Binding-site contacts:
Ligand atom C11 contacts residue ILE93 of chain 1.A at 4.1 Å (hydrophobic).
Ligand atom C7 contacts residue ALA317 of chain 1.A at 3.7 Å (hydrophobic).
Ligand atom C10 contacts residue ARG114 of chain 1.A at 3.9 Å.
Ligand atom C7 contacts residue VAL308 of chain 1.B at 3.8 Å (hydrophobic).
Ligand atom O13 contacts residue CYS44 of chain 1.A at 3.6 Å.
Ligand atom C2 contacts residue GLY292 of chain 1.A at 3.5 Å.
Ligand atom C1 contacts residue TYR92 of chain 1.A at 3.6 Å (hydrophobic).
Ligand atom C4 contacts residue MET140 of chain 1.A at 4.1 Å (hydrophobic).
Ligand atom O14 contacts residue LEU109 of chain 1.A at 4.1 Å.
Ligand atom C5 contacts residue GLY292 of chain 1.A at 4.2 Å.
Ligand atom O14 contacts residue ARG114 of chain 1.A at 3.5 Å.
Ligand atom O14 contacts residue LYS283 of chain 1.B at 2.7 Å (salt-bridge).
Ligand atom C9 contacts residue THR309 of chain 1.B at 3.7 Å.
Ligand atom C2 contacts residue VAL293 of chain 1.A at 3.8 Å (hydrophobic).
Ligand atom C6 contacts residue ALA317 of chain 1.A at 4.2 Å (hydrophobic).
Ligand atom C1 contacts residue MET140 of chain 1.A at 4.0 Å (hydrophobic).
Ligand atom C1 contacts residue HIS66 of chain 1.A at 3.4 Å.
Ligand atom C2 contacts residue THR46 of chain 1.A at 3.2 Å.
Ligand atom C3 contacts residue MET140 of chain 1.A at 4.3 Å (hydrophobic).
Ligand atom C1 contacts residue THR46 of chain 1.A at 3.5 Å.
Ligand atom C2 contacts residue ZN1 of chain 1.D at 3.7 Å.
Ligand atom C3 contacts residue VAL293 of chain 1.A at 3.8 Å (hydrophobic).
Ligand atom O13 contacts residue HIS66 of chain 1.A at 2.4 Å (h-bond).
Ligand atom O15 contacts residue LYS283 of chain 1.B at 3.2 Å (salt-bridge).
Ligand atom O13 contacts residue ZN1 of chain 1.D at 2.0 Å.
Ligand atom C12 contacts residue GLN111 of chain 1.A at 3.7 Å.
Ligand atom C11 contacts residue LEU109 of chain 1.A at 3.5 Å (hydrophobic).
Ligand atom O13 contacts residue MET140 of chain 1.A at 3.7 Å.
Ligand atom O13 contacts residue THR46 of chain 1.A at 2.7 Å (h-bond).
Ligand atom C1 contacts residue CYS173 of chain 1.A at 3.2 Å (hydrophobic).
Ligand atom C10 contacts residue ILE93 of chain 1.A at 4.2 Å (hydrophobic).
Ligand atom C3 contacts residue THR46 of chain 1.A at 3.1 Å.
Ligand atom O15 contacts residue ARG114 of chain 1.A at 3.2 Å (salt-bridge).
Ligand atom C6 contacts residue TYR92 of chain 1.A at 4.2 Å (hydrophobic).
Ligand atom C1 contacts residue ZN1 of chain 1.D at 2.5 Å.
Ligand atom C12 contacts residue LYS283 of chain 1.B at 3.2 Å.
Ligand atom O14 contacts residue GLN111 of chain 1.A at 2.4 Å (h-bond).
Ligand atom O13 contacts residue CYS173 of chain 1.A at 3.6 Å.
Ligand atom C12 contacts residue ARG114 of chain 1.A at 3.4 Å.
Ligand atom C11 contacts residue ARG114 of chain 1.A at 4.0 Å.

Sequence of chain 1.A:
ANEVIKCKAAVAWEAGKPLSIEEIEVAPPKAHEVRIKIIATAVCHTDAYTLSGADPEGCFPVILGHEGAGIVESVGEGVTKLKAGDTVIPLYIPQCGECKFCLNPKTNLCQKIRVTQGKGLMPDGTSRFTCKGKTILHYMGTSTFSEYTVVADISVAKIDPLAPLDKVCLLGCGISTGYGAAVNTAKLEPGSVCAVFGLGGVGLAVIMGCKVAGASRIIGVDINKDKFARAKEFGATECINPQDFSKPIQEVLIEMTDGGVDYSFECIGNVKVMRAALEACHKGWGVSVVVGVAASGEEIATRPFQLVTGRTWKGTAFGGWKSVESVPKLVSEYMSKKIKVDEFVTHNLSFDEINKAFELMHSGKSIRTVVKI

The small molecule below binds the protein below.
Small molecule (SMILES): O=C(O)CCCCCCCCCCCO

Sequence of chain 1.B:
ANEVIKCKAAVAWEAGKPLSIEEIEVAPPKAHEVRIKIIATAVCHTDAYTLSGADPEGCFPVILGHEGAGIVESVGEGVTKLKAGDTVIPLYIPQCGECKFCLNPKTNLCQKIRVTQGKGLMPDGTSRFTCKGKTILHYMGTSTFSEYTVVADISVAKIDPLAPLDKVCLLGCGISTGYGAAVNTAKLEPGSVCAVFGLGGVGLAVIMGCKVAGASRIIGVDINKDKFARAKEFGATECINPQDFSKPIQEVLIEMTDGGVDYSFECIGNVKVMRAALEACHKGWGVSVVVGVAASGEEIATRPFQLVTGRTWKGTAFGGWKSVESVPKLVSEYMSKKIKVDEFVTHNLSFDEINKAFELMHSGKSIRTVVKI